A small-molecule ligand and the protein it binds are described below.
Small molecule (SMILES): CC(=O)N[C@@H]1[C@@H](O)[C@H](O)[C@@H](CO)O[C@H]1O

Sequence of chain 7.A:
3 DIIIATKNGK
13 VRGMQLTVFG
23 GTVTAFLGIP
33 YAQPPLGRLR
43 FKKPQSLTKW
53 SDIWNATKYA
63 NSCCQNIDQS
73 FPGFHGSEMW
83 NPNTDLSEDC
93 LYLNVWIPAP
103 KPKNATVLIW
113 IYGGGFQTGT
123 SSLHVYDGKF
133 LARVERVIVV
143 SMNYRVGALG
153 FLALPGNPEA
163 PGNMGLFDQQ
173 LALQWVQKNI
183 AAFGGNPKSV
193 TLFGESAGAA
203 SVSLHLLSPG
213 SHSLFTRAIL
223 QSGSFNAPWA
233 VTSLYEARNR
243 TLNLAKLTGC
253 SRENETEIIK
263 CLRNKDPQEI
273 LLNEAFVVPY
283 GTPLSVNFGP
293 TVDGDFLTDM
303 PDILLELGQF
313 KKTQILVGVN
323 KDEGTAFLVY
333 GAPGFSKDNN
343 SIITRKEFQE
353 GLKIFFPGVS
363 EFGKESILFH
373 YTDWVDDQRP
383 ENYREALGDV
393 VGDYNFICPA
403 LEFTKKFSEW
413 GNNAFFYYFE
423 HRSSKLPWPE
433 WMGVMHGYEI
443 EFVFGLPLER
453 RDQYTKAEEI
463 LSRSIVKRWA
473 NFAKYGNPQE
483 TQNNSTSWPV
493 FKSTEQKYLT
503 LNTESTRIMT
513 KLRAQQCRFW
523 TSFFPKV

Binding-site contacts:
Ligand atom C5 contacts residue ASN485 of chain 7.A at 3.6 Å.
Ligand atom C8 contacts residue ASN485 of chain 7.A at 4.4 Å.
Ligand atom O7 contacts residue SER466 of chain 7.A at 4.3 Å.
Ligand atom C4 contacts residue ASN485 of chain 7.A at 4.2 Å.
Ligand atom N2 contacts residue ASN485 of chain 7.A at 2.8 Å (h-bond).
Ligand atom C8 contacts residue GLU482 of chain 7.A at 3.8 Å.
Ligand atom O7 contacts residue GLU482 of chain 7.A at 4.4 Å.
Ligand atom O3 contacts residue ILE462 of chain 7.A at 4.5 Å.
Ligand atom N2 contacts residue ARG465 of chain 7.A at 4.4 Å.
Ligand atom C7 contacts residue GLU482 of chain 7.A at 4.1 Å.
Ligand atom C2 contacts residue ASN485 of chain 7.A at 2.3 Å.
Ligand atom C8 contacts residue ARG465 of chain 7.A at 4.0 Å.
Ligand atom C7 contacts residue ASN485 of chain 7.A at 3.3 Å.
Ligand atom C8 contacts residue LYS469 of chain 7.A at 3.9 Å.
Ligand atom O7 contacts residue ARG465 of chain 7.A at 3.5 Å.
Ligand atom O5 contacts residue ASN485 of chain 7.A at 2.3 Å (h-bond).
Ligand atom O7 contacts residue ASN485 of chain 7.A at 3.4 Å (h-bond).
Ligand atom C3 contacts residue ASN485 of chain 7.A at 3.7 Å.
Ligand atom O3 contacts residue ARG465 of chain 7.A at 3.5 Å.
Ligand atom C7 contacts residue ARG465 of chain 7.A at 3.8 Å.
Ligand atom C1 contacts residue ASN485 of chain 7.A at 1.4 Å.